The small molecule below binds the protein below.
Small molecule (SMILES): CC(=O)N[C@H]1[C@H](O[C@H]2[C@H](O)[C@@H](NC(C)=O)CO[C@@H]2CO)O[C@H](CO)[C@@H](O)[C@@H]1O

Sequence of chain 52.C:
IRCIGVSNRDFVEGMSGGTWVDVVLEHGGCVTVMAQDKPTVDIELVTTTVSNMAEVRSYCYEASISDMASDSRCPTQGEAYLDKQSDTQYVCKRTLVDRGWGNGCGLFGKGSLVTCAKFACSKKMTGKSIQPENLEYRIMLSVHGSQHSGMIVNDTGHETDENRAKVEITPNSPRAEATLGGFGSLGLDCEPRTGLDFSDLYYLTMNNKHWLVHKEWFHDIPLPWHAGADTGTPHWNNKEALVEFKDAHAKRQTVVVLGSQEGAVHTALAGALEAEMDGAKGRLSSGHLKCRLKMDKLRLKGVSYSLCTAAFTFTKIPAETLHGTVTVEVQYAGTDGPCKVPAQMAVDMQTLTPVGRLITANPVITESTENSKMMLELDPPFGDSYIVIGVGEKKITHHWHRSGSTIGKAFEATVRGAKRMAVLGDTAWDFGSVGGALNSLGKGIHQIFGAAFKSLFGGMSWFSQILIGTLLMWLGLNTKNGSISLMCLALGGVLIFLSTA

Binding-site contacts:
Ligand atom O7 contacts residue ASN154 of chain 52.C at 2.6 Å (h-bond).
Ligand atom N2 contacts residue THR156 of chain 52.C at 3.6 Å (h-bond).
Ligand atom C1 contacts residue THR156 of chain 52.C at 3.6 Å.
Ligand atom N2 contacts residue ASN154 of chain 52.C at 3.8 Å.
Ligand atom C8 contacts residue ASN154 of chain 52.C at 3.6 Å.
Ligand atom C6 contacts residue MET151 of chain 52.C at 4.5 Å (hydrophobic).
Ligand atom O5 contacts residue ASN154 of chain 52.C at 4.0 Å.
Ligand atom C2 contacts residue THR156 of chain 52.C at 4.2 Å.
Ligand atom C7 contacts residue ASN154 of chain 52.C at 3.3 Å.
Ligand atom O6 contacts residue MET151 of chain 52.C at 3.4 Å.
Ligand atom C1 contacts residue ASN154 of chain 52.C at 3.4 Å.
Ligand atom C8 contacts residue THR156 of chain 52.C at 4.0 Å.
Ligand atom C2 contacts residue ASN154 of chain 52.C at 3.5 Å.
Ligand atom C7 contacts residue THR156 of chain 52.C at 3.9 Å.